Sequence of chain 3.T:
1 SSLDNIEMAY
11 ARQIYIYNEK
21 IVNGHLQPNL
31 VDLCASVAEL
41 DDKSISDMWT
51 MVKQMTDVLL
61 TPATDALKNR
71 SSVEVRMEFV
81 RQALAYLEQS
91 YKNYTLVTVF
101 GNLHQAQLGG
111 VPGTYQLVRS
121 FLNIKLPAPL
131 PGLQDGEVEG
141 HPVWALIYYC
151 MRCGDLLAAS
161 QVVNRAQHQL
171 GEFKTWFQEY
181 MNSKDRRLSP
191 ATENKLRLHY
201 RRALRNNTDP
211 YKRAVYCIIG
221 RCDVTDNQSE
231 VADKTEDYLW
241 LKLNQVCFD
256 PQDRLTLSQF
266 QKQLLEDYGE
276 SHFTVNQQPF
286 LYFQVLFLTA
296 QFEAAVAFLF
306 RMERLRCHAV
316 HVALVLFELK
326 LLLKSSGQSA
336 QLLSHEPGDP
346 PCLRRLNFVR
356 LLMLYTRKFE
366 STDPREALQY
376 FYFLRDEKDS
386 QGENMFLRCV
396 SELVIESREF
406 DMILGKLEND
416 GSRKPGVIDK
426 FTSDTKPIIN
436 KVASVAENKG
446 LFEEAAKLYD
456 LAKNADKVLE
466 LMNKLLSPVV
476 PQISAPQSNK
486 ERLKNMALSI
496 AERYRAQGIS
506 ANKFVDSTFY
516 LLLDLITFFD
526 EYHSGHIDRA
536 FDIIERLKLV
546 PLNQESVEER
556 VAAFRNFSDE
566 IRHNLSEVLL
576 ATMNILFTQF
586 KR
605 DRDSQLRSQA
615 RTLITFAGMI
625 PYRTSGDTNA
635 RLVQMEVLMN

Binding-site contacts:
Ligand atom CD1 contacts residue TYR94 of chain 3.T at 3.5 Å (hydrophobic).
Ligand atom CG contacts residue HIS277 of chain 3.T at 3.8 Å.
Ligand atom N contacts residue THR235 of chain 3.T at 3.9 Å.
Ligand atom CD contacts residue HIS277 of chain 3.T at 3.9 Å.
Ligand atom CG1 contacts residue TYR94 of chain 3.T at 3.8 Å (hydrophobic).
Ligand atom CG2 contacts residue PHE278 of chain 3.T at 3.7 Å (hydrophobic).
Ligand atom O contacts residue ASN281 of chain 3.T at 2.6 Å (h-bond).
Ligand atom CG2 contacts residue ASN281 of chain 3.T at 3.6 Å.
Ligand atom CA contacts residue ASN227 of chain 3.T at 3.7 Å.
Ligand atom CG contacts residue LYS234 of chain 3.T at 3.3 Å.
Ligand atom O contacts residue LEU286 of chain 3.T at 3.2 Å.
Ligand atom N contacts residue ASN227 of chain 3.T at 3.0 Å (h-bond).
Ligand atom O contacts residue LYS234 of chain 3.T at 3.6 Å.
Ligand atom N contacts residue THR235 of chain 3.T at 3.5 Å (h-bond).
Ligand atom O contacts residue THR235 of chain 3.T at 3.1 Å (h-bond).
Ligand atom CB contacts residue HIS277 of chain 3.T at 3.7 Å.
Ligand atom CD contacts residue TYR273 of chain 3.T at 3.3 Å (hydrophobic).
Ligand atom CG2 contacts residue GLU236 of chain 3.T at 3.3 Å.
Ligand atom N contacts residue TYR273 of chain 3.T at 3.9 Å.
Ligand atom CG1 contacts residue VAL280 of chain 3.T at 4.0 Å (hydrophobic).
Ligand atom C contacts residue THR235 of chain 3.T at 3.6 Å.
Ligand atom O contacts residue TYR94 of chain 3.T at 2.9 Å.
Ligand atom C contacts residue ASN227 of chain 3.T at 3.5 Å.
Ligand atom O contacts residue HIS277 of chain 3.T at 3.4 Å.
Ligand atom O contacts residue ASN227 of chain 3.T at 3.6 Å.
Ligand atom CD1 contacts residue TYR91 of chain 3.T at 3.9 Å (hydrophobic).
Ligand atom C contacts residue TYR94 of chain 3.T at 4.0 Å (hydrophobic).
Ligand atom CB contacts residue LEU286 of chain 3.T at 3.9 Å (hydrophobic).
Ligand atom CG2 contacts residue LEU286 of chain 3.T at 3.7 Å (hydrophobic).
Ligand atom CG contacts residue TYR273 of chain 3.T at 3.6 Å (hydrophobic).
Ligand atom CA contacts residue THR235 of chain 3.T at 3.6 Å.
Ligand atom O contacts residue THR235 of chain 3.T at 3.0 Å (h-bond).
Ligand atom C contacts residue THR235 of chain 3.T at 3.6 Å.
Ligand atom C contacts residue THR235 of chain 3.T at 3.6 Å.
Ligand atom CG contacts residue ASP233 of chain 3.T at 3.0 Å.
Ligand atom C contacts residue ASN281 of chain 3.T at 3.8 Å.
Ligand atom CB contacts residue TYR238 of chain 3.T at 3.6 Å (hydrophobic).
Ligand atom C contacts residue LEU286 of chain 3.T at 3.8 Å (hydrophobic).
Ligand atom CG2 contacts residue HIS277 of chain 3.T at 3.3 Å.
Ligand atom CB contacts residue ASP233 of chain 3.T at 3.0 Å.

This small molecule binds to this protein.
Small molecule (SMILES): CC[C@H](C)[C@H](NC(=O)[C@H](CO)NC(=O)[C@H](CCCN=C(N)N)NC(=O)[C@@H](NC(=O)[C@@H]1CCCN1C(=O)[C@@H]1CCCN1C(=O)[C@H](C)N)C(C)C)C(=O)N[C@H](C=O)Cc1ccc(O)cc1